Binding-site contacts:
Ligand atom C8 contacts residue LEU70 of chain 1.B at 3.6 Å (hydrophobic).
Ligand atom C10 contacts residue VAL76 of chain 1.B at 3.6 Å (hydrophobic).
Ligand atom C5 contacts residue LEU129 of chain 1.B at 3.8 Å (hydrophobic).
Ligand atom C1 contacts residue VAL76 of chain 1.B at 3.5 Å (hydrophobic).
Ligand atom C11 contacts residue MET92 of chain 1.B at 3.8 Å (hydrophobic).
Ligand atom C8 contacts residue PHE162 of chain 1.B at 3.7 Å (hydrophobic).
Ligand atom N1 contacts residue SER161 of chain 1.B at 2.9 Å (h-bond).
Ligand atom O1 contacts residue LEU78 of chain 1.B at 3.5 Å.
Ligand atom C8 contacts residue MET67 of chain 1.B at 3.5 Å (hydrophobic).
Ligand atom C17 contacts residue LEU159 of chain 1.B at 3.8 Å (hydrophobic).
Ligand atom C2 contacts residue LEU70 of chain 1.B at 3.8 Å (hydrophobic).
Ligand atom CL1 contacts residue ASP156 of chain 1.B at 3.5 Å.
Ligand atom C1 contacts residue VAL75 of chain 1.B at 3.5 Å (hydrophobic).
Ligand atom C12 contacts residue LEU78 of chain 1.B at 3.9 Å (hydrophobic).
Ligand atom C5 contacts residue ASP156 of chain 1.B at 3.9 Å.
Ligand atom O2 contacts residue ALA155 of chain 1.B at 3.5 Å.
Ligand atom N1 contacts residue MET67 of chain 1.B at 3.7 Å.
Ligand atom O1 contacts residue PHE162 of chain 1.B at 3.1 Å.
Ligand atom C17 contacts residue PHE162 of chain 1.B at 3.7 Å (hydrophobic).
Ligand atom N2 contacts residue VAL76 of chain 1.B at 2.6 Å (h-bond).
Ligand atom N3 contacts residue MET92 of chain 1.B at 3.3 Å (h-bond).
Ligand atom C12 contacts residue MET92 of chain 1.B at 3.8 Å (hydrophobic).
Ligand atom C17 contacts residue ASP156 of chain 1.B at 3.1 Å.
Ligand atom C6 contacts residue VAL75 of chain 1.B at 3.6 Å (hydrophobic).
Ligand atom C14 contacts residue MET92 of chain 1.B at 3.4 Å (hydrophobic).
Ligand atom CL1 contacts residue SER161 of chain 1.B at 3.3 Å.
Ligand atom N2 contacts residue MET92 of chain 1.B at 3.7 Å.
Ligand atom C11 contacts residue LEU78 of chain 1.B at 3.5 Å (hydrophobic).
Ligand atom C3 contacts residue SER161 of chain 1.B at 3.8 Å.
Ligand atom C3 contacts residue ASP156 of chain 1.B at 3.7 Å.
Ligand atom C7 contacts residue LEU70 of chain 1.B at 3.7 Å (hydrophobic).
Ligand atom C4 contacts residue ASP156 of chain 1.B at 3.4 Å.
Ligand atom C11 contacts residue VAL76 of chain 1.B at 3.2 Å (hydrophobic).
Ligand atom C6 contacts residue ILE154 of chain 1.B at 3.4 Å (hydrophobic).
Ligand atom N1 contacts residue PHE162 of chain 1.B at 3.8 Å.
Ligand atom O2 contacts residue MET92 of chain 1.B at 3.9 Å.
Ligand atom N1 contacts residue LEU70 of chain 1.B at 3.7 Å.
Ligand atom O2 contacts residue ASP156 of chain 1.B at 3.0 Å (salt-bridge).
Ligand atom C14 contacts residue ASP156 of chain 1.B at 3.9 Å.
Ligand atom C3 contacts residue LEU70 of chain 1.B at 3.8 Å (hydrophobic).

A protein and the small-molecule ligand that binds it are described below.
Small molecule (SMILES): CN1C(=O)N[C@H](Cc2c[nH]c3c(Cl)cccc23)C1=O

Sequence of chain 1.B:
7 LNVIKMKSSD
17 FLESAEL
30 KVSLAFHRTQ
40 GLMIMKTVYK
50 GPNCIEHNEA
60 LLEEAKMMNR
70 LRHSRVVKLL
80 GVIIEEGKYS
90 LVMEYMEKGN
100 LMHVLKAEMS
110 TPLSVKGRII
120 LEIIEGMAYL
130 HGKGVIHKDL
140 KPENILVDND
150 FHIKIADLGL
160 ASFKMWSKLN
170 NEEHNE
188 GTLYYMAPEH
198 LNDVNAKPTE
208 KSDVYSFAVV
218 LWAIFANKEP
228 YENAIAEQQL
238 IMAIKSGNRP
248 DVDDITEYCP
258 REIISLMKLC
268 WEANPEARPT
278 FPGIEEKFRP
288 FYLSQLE